Binding-site contacts:
Ligand atom C42 contacts residue TYR82 of chain 1.B at 3.3 Å (hydrophobic).
Ligand atom C4 contacts residue VAL55 of chain 1.B at 3.7 Å (hydrophobic).
Ligand atom O6 contacts residue ASP37 of chain 1.B at 3.0 Å (salt-bridge).
Ligand atom O2 contacts residue ILE56 of chain 1.B at 3.1 Å (h-bond).
Ligand atom C5 contacts residue TYR26 of chain 1.B at 3.9 Å (hydrophobic).
Ligand atom C9 contacts residue PHE36 of chain 1.B at 3.9 Å (hydrophobic).
Ligand atom O10 contacts residue GLU54 of chain 1.B at 3.0 Å (salt-bridge).
Ligand atom O5 contacts residue TYR26 of chain 1.B at 3.7 Å.
Ligand atom C36 contacts residue PHE46 of chain 1.B at 3.7 Å (hydrophobic).
Ligand atom O4 contacts residue ASP37 of chain 1.B at 3.2 Å (salt-bridge).
Ligand atom C1 contacts residue TYR82 of chain 1.B at 3.4 Å (hydrophobic).
Ligand atom C9 contacts residue ASP37 of chain 1.B at 3.9 Å.
Ligand atom C2 contacts residue TYR82 of chain 1.B at 3.4 Å (hydrophobic).
Ligand atom C5 contacts residue PHE46 of chain 1.B at 3.9 Å (hydrophobic).
Ligand atom C10 contacts residue ASP37 of chain 1.B at 3.6 Å.
Ligand atom O6 contacts residue PHE36 of chain 1.B at 3.6 Å.
Ligand atom C45 contacts residue ALA81 of chain 1.B at 3.4 Å (hydrophobic).
Ligand atom O4 contacts residue PHE99 of chain 1.B at 3.6 Å.
Ligand atom N7 contacts residue TYR82 of chain 1.B at 3.6 Å.
Ligand atom C4 contacts residue PHE46 of chain 1.B at 3.5 Å (hydrophobic).
Ligand atom O3 contacts residue TYR82 of chain 1.B at 2.8 Å (h-bond).
Ligand atom C36 contacts residue ARG42 of chain 1.B at 3.6 Å.
Ligand atom O3 contacts residue PHE99 of chain 1.B at 3.3 Å.
Ligand atom C11 contacts residue TYR82 of chain 1.B at 3.7 Å (hydrophobic).
Ligand atom C35 contacts residue TYR82 of chain 1.B at 3.6 Å (hydrophobic).
Ligand atom C3 contacts residue TRP59 of chain 1.B at 3.5 Å (hydrophobic).
Ligand atom O1 contacts residue TYR82 of chain 1.B at 3.3 Å (h-bond).
Ligand atom C29 contacts residue TYR82 of chain 1.B at 3.7 Å (hydrophobic).
Ligand atom C27 contacts residue TYR82 of chain 1.B at 3.5 Å (hydrophobic).
Ligand atom C30 contacts residue TYR82 of chain 1.B at 3.7 Å (hydrophobic).
Ligand atom C6 contacts residue TYR26 of chain 1.B at 3.9 Å (hydrophobic).
Ligand atom C14 contacts residue ASP37 of chain 1.B at 3.9 Å.
Ligand atom C28 contacts residue TYR82 of chain 1.B at 3.9 Å (hydrophobic).
Ligand atom O5 contacts residue ASP37 of chain 1.B at 3.3 Å (salt-bridge).
Ligand atom O2 contacts residue VAL55 of chain 1.B at 3.1 Å.
Ligand atom C8 contacts residue TYR82 of chain 1.B at 3.4 Å (hydrophobic).
Ligand atom O4 contacts residue PHE36 of chain 1.B at 3.4 Å.
Ligand atom C36 contacts residue TYR26 of chain 1.B at 3.9 Å (hydrophobic).
Ligand atom O4 contacts residue TYR26 of chain 1.B at 3.4 Å.
Ligand atom C4 contacts residue TRP59 of chain 1.B at 3.8 Å (hydrophobic).

The protein below binds the small molecule below.
Small molecule (SMILES): CC[C@@H]1/C=C(\C)C[C@H](C)C[C@H](OC)[C@H]2O[C@@](O)(C(=O)C(=O)N3CCCC[C@H]3C(=O)O[C@H](/C(C)=C/[C@@H]3CC[C@@H](Oc4ccc5c(ccn5CC)c4)[C@H](OC)C3)[C@H](C)[C@@H](O)CC1=O)[C@H](C)C[C@@H]2OC

Sequence of chain 1.B:
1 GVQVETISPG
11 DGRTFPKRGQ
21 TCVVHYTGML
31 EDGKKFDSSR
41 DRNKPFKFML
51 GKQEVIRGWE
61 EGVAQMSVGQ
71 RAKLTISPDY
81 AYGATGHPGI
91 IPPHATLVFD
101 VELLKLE